This small molecule binds to this protein.
Small molecule (SMILES): N[C@@H](CCCC[NH3+])C(=O)O

Sequence of chain 1.A:
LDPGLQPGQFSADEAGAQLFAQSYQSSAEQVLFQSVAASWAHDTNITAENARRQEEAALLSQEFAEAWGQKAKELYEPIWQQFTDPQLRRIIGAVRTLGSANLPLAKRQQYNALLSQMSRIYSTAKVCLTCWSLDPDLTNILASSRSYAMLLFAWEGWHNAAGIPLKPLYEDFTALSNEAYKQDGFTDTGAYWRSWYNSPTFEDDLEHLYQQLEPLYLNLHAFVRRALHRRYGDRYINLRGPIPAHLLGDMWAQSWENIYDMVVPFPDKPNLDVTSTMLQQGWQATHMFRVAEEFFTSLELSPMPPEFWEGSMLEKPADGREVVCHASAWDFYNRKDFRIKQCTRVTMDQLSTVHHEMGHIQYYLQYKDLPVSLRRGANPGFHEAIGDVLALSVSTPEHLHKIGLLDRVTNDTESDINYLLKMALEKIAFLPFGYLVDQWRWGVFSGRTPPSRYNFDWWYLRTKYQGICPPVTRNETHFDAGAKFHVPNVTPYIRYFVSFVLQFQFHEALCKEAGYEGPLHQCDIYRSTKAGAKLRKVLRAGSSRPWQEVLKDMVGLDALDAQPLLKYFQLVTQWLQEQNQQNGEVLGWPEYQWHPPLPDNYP

Binding-site contacts:
Ligand atom CG contacts residue PRO1 of chain 1.R at 3.4 Å (hydrophobic).
Ligand atom CB contacts residue GLU362 of chain 1.A at 3.4 Å.
Ligand atom N contacts residue ZN1 of chain 1.S at 3.9 Å.
Ligand atom CE contacts residue HIS331 of chain 1.A at 3.6 Å.
Ligand atom CA contacts residue ZN1 of chain 1.S at 4.2 Å.
Ligand atom CA contacts residue GLU362 of chain 1.A at 3.2 Å.
Ligand atom CD contacts residue ALA332 of chain 1.A at 3.6 Å (hydrophobic).
Ligand atom CB contacts residue PRO1 of chain 1.R at 3.2 Å (hydrophobic).
Ligand atom C contacts residue TYR501 of chain 1.A at 3.9 Å (hydrophobic).
Ligand atom O contacts residue HIS491 of chain 1.A at 3.2 Å (h-bond).
Ligand atom N contacts residue HIS331 of chain 1.A at 4.1 Å.
Ligand atom N contacts residue HIS361 of chain 1.A at 3.9 Å.
Ligand atom CE contacts residue PRO1 of chain 1.R at 4.4 Å (hydrophobic).
Ligand atom N contacts residue PRO1 of chain 1.R at 3.7 Å.
Ligand atom O contacts residue HIS331 of chain 1.A at 2.9 Å (h-bond).
Ligand atom CA contacts residue HIS331 of chain 1.A at 4.3 Å.
Ligand atom CA contacts residue HIS361 of chain 1.A at 3.7 Å.
Ligand atom CB contacts residue ALA332 of chain 1.A at 4.2 Å (hydrophobic).
Ligand atom C contacts residue PRO1 of chain 1.R at 1.4 Å (hydrophobic).
Ligand atom CD contacts residue PRO1 of chain 1.R at 4.3 Å (hydrophobic).
Ligand atom N contacts residue GLU362 of chain 1.A at 2.5 Å (salt-bridge).
Ligand atom CG contacts residue THR358 of chain 1.A at 4.4 Å.
Ligand atom CD contacts residue THR358 of chain 1.A at 3.8 Å.
Ligand atom C contacts residue HIS331 of chain 1.A at 3.8 Å.
Ligand atom CA contacts residue PRO1 of chain 1.R at 2.5 Å (hydrophobic).
Ligand atom NZ contacts residue HIS331 of chain 1.A at 3.7 Å.
Ligand atom CD contacts residue HIS331 of chain 1.A at 4.2 Å.
Ligand atom C contacts residue HIS361 of chain 1.A at 4.4 Å.
Ligand atom CG contacts residue ALA332 of chain 1.A at 4.0 Å (hydrophobic).
Ligand atom CG contacts residue GLU362 of chain 1.A at 4.3 Å.
Ligand atom CE contacts residue ALA332 of chain 1.A at 4.0 Å (hydrophobic).
Ligand atom N contacts residue ALA332 of chain 1.A at 3.1 Å (h-bond).
Ligand atom CG contacts residue HIS331 of chain 1.A at 3.4 Å.
Ligand atom C contacts residue HIS491 of chain 1.A at 4.2 Å.
Ligand atom O contacts residue PRO1 of chain 1.R at 2.3 Å (h-bond).
Ligand atom CB contacts residue THR358 of chain 1.A at 3.8 Å.
Ligand atom NZ contacts residue ALA332 of chain 1.A at 3.3 Å (h-bond).
Ligand atom O contacts residue TYR501 of chain 1.A at 3.4 Å (h-bond).
Ligand atom NZ contacts residue CYS330 of chain 1.A at 4.3 Å.
Ligand atom CA contacts residue ALA332 of chain 1.A at 4.4 Å (hydrophobic).